Sequence of chain 1.A:
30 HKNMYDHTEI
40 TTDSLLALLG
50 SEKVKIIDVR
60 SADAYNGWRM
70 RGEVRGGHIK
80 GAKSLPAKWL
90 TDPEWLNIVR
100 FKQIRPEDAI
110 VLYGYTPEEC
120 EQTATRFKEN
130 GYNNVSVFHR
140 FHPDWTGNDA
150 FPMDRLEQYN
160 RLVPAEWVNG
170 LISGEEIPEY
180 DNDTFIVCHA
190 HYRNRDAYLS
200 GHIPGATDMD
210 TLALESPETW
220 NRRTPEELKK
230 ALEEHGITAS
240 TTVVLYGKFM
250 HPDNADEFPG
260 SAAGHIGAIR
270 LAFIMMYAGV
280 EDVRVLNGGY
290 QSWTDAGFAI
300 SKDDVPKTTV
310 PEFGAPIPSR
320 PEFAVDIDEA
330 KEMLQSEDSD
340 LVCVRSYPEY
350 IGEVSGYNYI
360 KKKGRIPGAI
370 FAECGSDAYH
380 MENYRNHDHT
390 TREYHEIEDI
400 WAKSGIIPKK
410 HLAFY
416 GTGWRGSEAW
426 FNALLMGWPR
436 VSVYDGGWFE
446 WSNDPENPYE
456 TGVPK

Binding-site contacts:
Ligand atom C3 contacts residue GLU51 of chain 1.A at 4.4 Å.
Ligand atom C3 contacts residue LYS52 of chain 1.A at 3.3 Å.
Ligand atom O1 contacts residue LYS52 of chain 1.A at 4.0 Å.
Ligand atom O3 contacts residue GLU51 of chain 1.A at 3.8 Å.
Ligand atom O3 contacts residue LYS52 of chain 1.A at 3.5 Å (salt-bridge).
Ligand atom C2 contacts residue LYS52 of chain 1.A at 3.3 Å.
Ligand atom C1 contacts residue LYS52 of chain 1.A at 3.3 Å.

The small molecule below binds the protein below.
Small molecule (SMILES): OCCCO